Binding-site contacts:
Ligand atom C08 contacts residue GLU321 of chain 1.A at 3.3 Å.
Ligand atom C13 contacts residue HEM1 of chain 1.C at 3.7 Å.
Ligand atom N01 contacts residue GLU321 of chain 1.A at 2.6 Å (salt-bridge).
Ligand atom C05 contacts residue VAL296 of chain 1.A at 3.7 Å (hydrophobic).
Ligand atom N23 contacts residue GLN436 of chain 1.A at 3.2 Å (h-bond).
Ligand atom C02 contacts residue GLU321 of chain 1.A at 3.4 Å.
Ligand atom C08 contacts residue HEM1 of chain 1.C at 3.5 Å.
Ligand atom C13 contacts residue VAL296 of chain 1.A at 3.6 Å (hydrophobic).
Ligand atom C11 contacts residue HEM1 of chain 1.C at 3.3 Å.
Ligand atom N28 contacts residue GLU321 of chain 1.A at 2.6 Å (salt-bridge).
Ligand atom C19 contacts residue ASN298 of chain 1.A at 3.4 Å.
Ligand atom C18 contacts residue ASN298 of chain 1.A at 3.7 Å.
Ligand atom C12 contacts residue MET299 of chain 1.A at 3.7 Å (hydrophobic).
Ligand atom C26 contacts residue TYR435 of chain 1.A at 3.6 Å (hydrophobic).
Ligand atom N24 contacts residue ASN298 of chain 1.A at 3.7 Å.
Ligand atom C12 contacts residue HEM1 of chain 1.C at 3.5 Å.
Ligand atom N28 contacts residue PRO294 of chain 1.A at 3.8 Å.
Ligand atom C06 contacts residue GLU321 of chain 1.A at 3.4 Å.
Ligand atom C11 contacts residue VAL296 of chain 1.A at 3.5 Å (hydrophobic).
Ligand atom N01 contacts residue MET318 of chain 1.A at 3.8 Å.
Ligand atom C03 contacts residue TRP316 of chain 1.A at 3.8 Å (hydrophobic).
Ligand atom C07 contacts residue GLU321 of chain 1.A at 3.4 Å.
Ligand atom C16 contacts residue ASN298 of chain 1.A at 3.6 Å.
Ligand atom C10 contacts residue HEM1 of chain 1.C at 3.6 Å.
Ligand atom C26 contacts residue ASN298 of chain 1.A at 3.4 Å.
Ligand atom C09 contacts residue VAL296 of chain 1.A at 3.7 Å (hydrophobic).
Ligand atom C25 contacts residue ASN298 of chain 1.A at 3.2 Å.
Ligand atom N01 contacts residue HEM1 of chain 1.C at 3.2 Å.
Ligand atom C10 contacts residue VAL296 of chain 1.A at 3.6 Å (hydrophobic).
Ligand atom C12 contacts residue VAL296 of chain 1.A at 3.5 Å (hydrophobic).
Ligand atom N01 contacts residue TRP316 of chain 1.A at 2.8 Å (h-bond).
Ligand atom C02 contacts residue HEM1 of chain 1.C at 3.6 Å.
Ligand atom C15 contacts residue HEM1 of chain 1.C at 3.6 Å.
Ligand atom C04 contacts residue HEM1 of chain 1.C at 3.8 Å.
Ligand atom C27 contacts residue VAL296 of chain 1.A at 3.6 Å (hydrophobic).
Ligand atom C02 contacts residue TRP316 of chain 1.A at 3.6 Å (hydrophobic).
Ligand atom N01 contacts residue TYR317 of chain 1.A at 3.8 Å.
Ligand atom C09 contacts residue HEM1 of chain 1.C at 3.8 Å.
Ligand atom C15 contacts residue ASN298 of chain 1.A at 3.8 Å.
Ligand atom C03 contacts residue HEM1 of chain 1.C at 3.1 Å.

Sequence of chain 1.A:
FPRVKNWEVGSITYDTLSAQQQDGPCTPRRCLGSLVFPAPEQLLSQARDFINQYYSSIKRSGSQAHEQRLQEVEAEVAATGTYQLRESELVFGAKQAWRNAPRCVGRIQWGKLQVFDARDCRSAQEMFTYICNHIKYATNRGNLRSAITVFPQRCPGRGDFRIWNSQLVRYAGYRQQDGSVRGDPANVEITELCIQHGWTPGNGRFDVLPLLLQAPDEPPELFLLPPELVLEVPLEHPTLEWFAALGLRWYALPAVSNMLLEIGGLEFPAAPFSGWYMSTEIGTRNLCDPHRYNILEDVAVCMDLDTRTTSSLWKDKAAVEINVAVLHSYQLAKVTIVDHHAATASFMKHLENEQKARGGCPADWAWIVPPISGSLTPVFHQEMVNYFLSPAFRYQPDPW

The protein below binds the small molecule below.
Small molecule (SMILES): Nc1cccc(CCc2cccc(OCc3ccc4ccc(N)nc4c3)c2)n1